A small-molecule ligand and the protein it binds are described below.
Small molecule (SMILES): CC(C)N1CCN(C(=O)c2cccs2)CC1

Sequence of chain 1.B:
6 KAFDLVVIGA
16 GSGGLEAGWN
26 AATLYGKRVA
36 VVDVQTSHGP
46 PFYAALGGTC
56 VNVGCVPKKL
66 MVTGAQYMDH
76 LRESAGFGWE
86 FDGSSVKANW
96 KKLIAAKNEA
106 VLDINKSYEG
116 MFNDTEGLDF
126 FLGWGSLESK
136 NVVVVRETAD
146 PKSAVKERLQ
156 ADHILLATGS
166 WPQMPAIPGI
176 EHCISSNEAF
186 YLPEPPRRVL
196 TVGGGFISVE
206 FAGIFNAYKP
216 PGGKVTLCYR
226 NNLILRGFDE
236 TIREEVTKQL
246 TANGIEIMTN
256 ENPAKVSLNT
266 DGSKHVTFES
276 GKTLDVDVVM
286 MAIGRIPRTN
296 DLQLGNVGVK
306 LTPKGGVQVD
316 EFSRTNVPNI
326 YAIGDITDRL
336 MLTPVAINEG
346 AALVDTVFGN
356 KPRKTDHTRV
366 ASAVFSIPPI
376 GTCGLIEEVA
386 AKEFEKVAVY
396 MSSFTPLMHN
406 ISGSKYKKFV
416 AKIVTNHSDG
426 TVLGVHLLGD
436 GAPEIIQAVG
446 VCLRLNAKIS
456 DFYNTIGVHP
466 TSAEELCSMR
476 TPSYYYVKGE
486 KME

Binding-site contacts:
Ligand atom O1 contacts residue PHE399 of chain 1.B at 4.1 Å.
Ligand atom C5 contacts residue PHE399 of chain 1.B at 4.2 Å (hydrophobic).
Ligand atom C12 contacts residue PHE399 of chain 1.B at 3.9 Å (hydrophobic).
Ligand atom C5 contacts residue GLU470 of chain 1.B at 3.5 Å.
Ligand atom C6 contacts residue GLU470 of chain 1.B at 3.8 Å.
Ligand atom C7 contacts residue GLU470 of chain 1.B at 3.7 Å.
Ligand atom C2 contacts residue GLU470 of chain 1.B at 3.5 Å.
Ligand atom C9 contacts residue PHE399 of chain 1.B at 4.0 Å (hydrophobic).
Ligand atom C1 contacts residue GLU470 of chain 1.B at 3.3 Å.
Ligand atom C4 contacts residue GLU470 of chain 1.B at 3.4 Å.
Ligand atom C1 contacts residue SER473 of chain 1.B at 3.4 Å.
Ligand atom N2 contacts residue GLU470 of chain 1.B at 4.2 Å.
Ligand atom C2 contacts residue SER473 of chain 1.B at 4.3 Å.
Ligand atom C8 contacts residue PHE399 of chain 1.B at 3.8 Å (hydrophobic).
Ligand atom C10 contacts residue PHE399 of chain 1.B at 4.0 Å (hydrophobic).
Ligand atom C6 contacts residue PHE399 of chain 1.B at 3.9 Å (hydrophobic).
Ligand atom C10 contacts residue THR400 of chain 1.B at 4.1 Å.
Ligand atom C1 contacts residue GLU469 of chain 1.B at 4.1 Å.
Ligand atom S1 contacts residue PHE399 of chain 1.B at 4.3 Å.
Ligand atom N1 contacts residue GLU470 of chain 1.B at 2.8 Å (salt-bridge).
Ligand atom N2 contacts residue PHE399 of chain 1.B at 4.0 Å.
Ligand atom C11 contacts residue PHE399 of chain 1.B at 3.8 Å (hydrophobic).